This small molecule binds to this protein.
Small molecule (SMILES): CC(=O)N[C@@H]1[C@@H](O)[C@H](O)[C@@H](CO)O[C@H]1O

Sequence of chain 1.A:
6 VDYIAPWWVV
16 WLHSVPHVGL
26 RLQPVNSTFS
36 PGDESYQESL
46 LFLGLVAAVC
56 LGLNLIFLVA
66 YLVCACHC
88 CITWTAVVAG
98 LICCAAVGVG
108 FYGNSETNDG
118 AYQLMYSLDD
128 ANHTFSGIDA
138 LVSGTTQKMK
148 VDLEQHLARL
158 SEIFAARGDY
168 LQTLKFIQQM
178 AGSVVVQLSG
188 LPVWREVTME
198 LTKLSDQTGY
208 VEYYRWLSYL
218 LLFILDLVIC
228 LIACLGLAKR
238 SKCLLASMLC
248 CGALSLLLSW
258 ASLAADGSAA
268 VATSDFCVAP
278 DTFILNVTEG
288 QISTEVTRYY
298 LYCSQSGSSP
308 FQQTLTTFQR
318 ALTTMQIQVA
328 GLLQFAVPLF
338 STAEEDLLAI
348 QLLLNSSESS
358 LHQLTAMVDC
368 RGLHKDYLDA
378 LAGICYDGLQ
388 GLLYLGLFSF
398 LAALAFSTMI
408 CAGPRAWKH

Binding-site contacts:
Ligand atom O7 contacts residue ASN283 of chain 1.A at 4.0 Å.
Ligand atom C7 contacts residue ASN283 of chain 1.A at 3.2 Å.
Ligand atom C8 contacts residue GLU286 of chain 1.A at 3.5 Å.
Ligand atom C4 contacts residue ASN283 of chain 1.A at 4.2 Å.
Ligand atom C2 contacts residue ASN283 of chain 1.A at 2.5 Å.
Ligand atom C3 contacts residue ASN283 of chain 1.A at 3.8 Å.
Ligand atom C1 contacts residue ASN283 of chain 1.A at 1.4 Å.
Ligand atom C5 contacts residue ASN283 of chain 1.A at 3.7 Å.
Ligand atom N2 contacts residue ASN283 of chain 1.A at 2.5 Å (h-bond).
Ligand atom O5 contacts residue ASN283 of chain 1.A at 2.4 Å (h-bond).
Ligand atom C8 contacts residue ASN283 of chain 1.A at 3.5 Å.